Binding-site contacts:
Ligand atom C2 contacts residue ASN719 of chain 1.B at 2.5 Å.
Ligand atom C6 contacts residue LEU924 of chain 1.B at 4.2 Å (hydrophobic).
Ligand atom N2 contacts residue LEU924 of chain 1.B at 4.4 Å.
Ligand atom O4 contacts residue LEU924 of chain 1.B at 4.1 Å.
Ligand atom C5 contacts residue ASN719 of chain 1.B at 3.6 Å.
Ligand atom O5 contacts residue GLN1073 of chain 1.B at 4.5 Å.
Ligand atom O5 contacts residue ASN719 of chain 1.B at 2.3 Å (h-bond).
Ligand atom C4 contacts residue ASN719 of chain 1.B at 4.2 Å.
Ligand atom N2 contacts residue ASN719 of chain 1.B at 2.9 Å (h-bond).
Ligand atom C1 contacts residue ASN719 of chain 1.B at 1.4 Å.
Ligand atom O7 contacts residue ASN719 of chain 1.B at 4.1 Å.
Ligand atom O6 contacts residue GLN928 of chain 1.B at 3.3 Å (h-bond).
Ligand atom O7 contacts residue GLN1073 of chain 1.B at 3.9 Å.
Ligand atom C7 contacts residue LEU924 of chain 1.B at 3.9 Å (hydrophobic).
Ligand atom C5 contacts residue LEU924 of chain 1.B at 4.0 Å (hydrophobic).
Ligand atom C6 contacts residue GLN928 of chain 1.B at 4.1 Å.
Ligand atom C8 contacts residue LEU924 of chain 1.B at 3.8 Å (hydrophobic).
Ligand atom C7 contacts residue ASN719 of chain 1.B at 3.7 Å.
Ligand atom C7 contacts residue GLN1073 of chain 1.B at 4.3 Å.
Ligand atom O7 contacts residue LEU924 of chain 1.B at 4.0 Å.
Ligand atom C3 contacts residue ASN719 of chain 1.B at 3.8 Å.

Sequence of chain 1.B:
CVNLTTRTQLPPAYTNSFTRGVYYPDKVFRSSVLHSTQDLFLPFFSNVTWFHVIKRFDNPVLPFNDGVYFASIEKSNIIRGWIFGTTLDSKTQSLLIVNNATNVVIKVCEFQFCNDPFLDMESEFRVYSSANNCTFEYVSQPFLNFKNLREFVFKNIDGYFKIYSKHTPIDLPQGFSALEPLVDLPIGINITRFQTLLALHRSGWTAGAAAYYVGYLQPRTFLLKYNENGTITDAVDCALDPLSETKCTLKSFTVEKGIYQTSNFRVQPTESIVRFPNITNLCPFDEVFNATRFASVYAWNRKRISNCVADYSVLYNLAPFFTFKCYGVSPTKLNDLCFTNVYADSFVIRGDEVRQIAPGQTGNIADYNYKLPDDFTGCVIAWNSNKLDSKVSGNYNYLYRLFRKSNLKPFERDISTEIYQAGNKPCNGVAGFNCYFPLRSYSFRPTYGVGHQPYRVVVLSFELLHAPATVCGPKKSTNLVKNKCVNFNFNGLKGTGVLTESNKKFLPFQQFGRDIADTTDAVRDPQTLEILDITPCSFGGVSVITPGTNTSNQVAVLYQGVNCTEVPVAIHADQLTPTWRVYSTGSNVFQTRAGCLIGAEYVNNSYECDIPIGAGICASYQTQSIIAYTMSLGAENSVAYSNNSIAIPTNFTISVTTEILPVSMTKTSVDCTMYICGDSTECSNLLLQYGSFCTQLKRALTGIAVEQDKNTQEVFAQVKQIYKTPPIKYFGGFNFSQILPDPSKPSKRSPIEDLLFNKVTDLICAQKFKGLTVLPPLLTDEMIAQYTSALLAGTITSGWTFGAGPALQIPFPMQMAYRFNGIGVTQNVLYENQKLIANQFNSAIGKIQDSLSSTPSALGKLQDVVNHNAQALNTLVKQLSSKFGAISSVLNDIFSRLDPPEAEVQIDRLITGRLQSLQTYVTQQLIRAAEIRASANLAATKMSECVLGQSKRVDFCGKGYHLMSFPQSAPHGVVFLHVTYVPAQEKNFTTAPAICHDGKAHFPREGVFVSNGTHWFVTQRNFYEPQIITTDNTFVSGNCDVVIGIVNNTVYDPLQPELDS

The small molecule below binds the protein below.
Small molecule (SMILES): CC(=O)N[C@H]1[C@H](O[C@H]2[C@H](O)[C@@H](NC(C)=O)CO[C@@H]2CO)O[C@H](CO)[C@@H](O)[C@@H]1O